Sequence of chain 1.A:
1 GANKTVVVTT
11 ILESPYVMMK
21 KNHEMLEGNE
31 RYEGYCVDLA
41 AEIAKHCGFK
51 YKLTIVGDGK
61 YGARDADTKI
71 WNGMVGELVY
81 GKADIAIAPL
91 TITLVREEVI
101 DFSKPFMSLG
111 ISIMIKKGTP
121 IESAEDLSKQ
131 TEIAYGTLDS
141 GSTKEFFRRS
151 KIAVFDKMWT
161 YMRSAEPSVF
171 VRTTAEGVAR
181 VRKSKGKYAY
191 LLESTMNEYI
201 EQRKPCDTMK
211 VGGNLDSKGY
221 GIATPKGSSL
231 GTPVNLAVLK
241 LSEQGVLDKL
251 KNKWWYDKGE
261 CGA

A protein and the small-molecule ligand that binds it are described below.
Small molecule (SMILES): CN(C)CCNC(=O)c1c(NC(=O)Cn2nc(C(F)(F)F)c3c2CCCC3)sc2c1CCCC2

Sequence of chain 2.A:
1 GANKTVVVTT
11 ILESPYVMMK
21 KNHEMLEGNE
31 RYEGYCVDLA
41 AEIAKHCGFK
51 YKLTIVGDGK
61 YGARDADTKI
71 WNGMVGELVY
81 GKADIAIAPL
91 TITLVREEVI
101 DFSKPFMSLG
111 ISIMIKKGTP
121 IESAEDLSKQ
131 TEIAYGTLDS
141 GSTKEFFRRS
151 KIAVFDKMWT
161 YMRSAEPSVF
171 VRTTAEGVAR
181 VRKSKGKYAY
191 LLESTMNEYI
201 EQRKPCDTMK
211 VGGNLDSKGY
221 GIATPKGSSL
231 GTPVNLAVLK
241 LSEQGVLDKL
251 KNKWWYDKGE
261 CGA

Binding-site contacts:
Ligand atom C19 contacts residue O291 of chain 2.I at 0.8 Å.
Ligand atom C16 contacts residue O291 of chain 2.I at 1.1 Å.
Ligand atom C31 contacts residue O291 of chain 2.I at 2.3 Å.
Ligand atom F21 contacts residue O291 of chain 2.I at 0.7 Å.
Ligand atom C10 contacts residue O291 of chain 2.I at 2.1 Å.
Ligand atom C20 contacts residue O291 of chain 2.I at 1.1 Å.
Ligand atom C26 contacts residue O291 of chain 2.I at 1.0 Å.
Ligand atom N17 contacts residue O291 of chain 2.I at 0.7 Å.
Ligand atom C31 contacts residue PHE106 of chain 1.A at 3.1 Å (hydrophobic).
Ligand atom O15 contacts residue O291 of chain 2.I at 1.6 Å (h-bond).
Ligand atom C4 contacts residue O291 of chain 2.I at 0.8 Å.
Ligand atom C24 contacts residue O291 of chain 2.I at 0.8 Å.
Ligand atom C12 contacts residue O291 of chain 2.I at 0.7 Å.
Ligand atom O1 contacts residue O291 of chain 2.I at 1.1 Å.
Ligand atom C30 contacts residue O291 of chain 2.I at 1.2 Å.
Ligand atom O1 contacts residue SER108 of chain 1.A at 3.1 Å (h-bond).
Ligand atom C25 contacts residue O291 of chain 2.I at 0.7 Å.
Ligand atom S11 contacts residue GLY219 of chain 2.A at 3.2 Å (h-bond).
Ligand atom C26 contacts residue PRO105 of chain 2.A at 3.2 Å (hydrophobic).
Ligand atom N3 contacts residue O291 of chain 2.I at 0.4 Å.
Ligand atom S11 contacts residue O291 of chain 2.I at 0.7 Å (h-bond).
Ligand atom C7 contacts residue O291 of chain 2.I at 0.8 Å.
Ligand atom C28 contacts residue O291 of chain 2.I at 0.4 Å.
Ligand atom C29 contacts residue O291 of chain 2.I at 1.2 Å.
Ligand atom C33 contacts residue ASP248 of chain 1.A at 2.8 Å.
Ligand atom F22 contacts residue O291 of chain 2.I at 1.5 Å.
Ligand atom N18 contacts residue O291 of chain 2.I at 0.7 Å (h-bond).
Ligand atom C14 contacts residue O291 of chain 2.I at 0.6 Å.
Ligand atom C8 contacts residue O291 of chain 2.I at 0.7 Å.
Ligand atom F23 contacts residue O291 of chain 2.I at 2.1 Å.
Ligand atom O15 contacts residue PRO105 of chain 2.A at 2.9 Å.
Ligand atom C5 contacts residue O291 of chain 2.I at 0.7 Å.
Ligand atom F23 contacts residue PRO105 of chain 1.A at 3.1 Å.
Ligand atom C9 contacts residue O291 of chain 2.I at 2.0 Å.
Ligand atom C2 contacts residue O291 of chain 2.I at 0.9 Å.
Ligand atom C6 contacts residue O291 of chain 2.I at 1.0 Å.
Ligand atom F21 contacts residue GLY219 of chain 1.A at 3.1 Å.
Ligand atom N13 contacts residue O291 of chain 2.I at 1.1 Å.
Ligand atom C33 contacts residue LEU247 of chain 1.A at 3.2 Å (hydrophobic).
Ligand atom C27 contacts residue O291 of chain 2.I at 0.9 Å.